Sequence of chain 2.A:
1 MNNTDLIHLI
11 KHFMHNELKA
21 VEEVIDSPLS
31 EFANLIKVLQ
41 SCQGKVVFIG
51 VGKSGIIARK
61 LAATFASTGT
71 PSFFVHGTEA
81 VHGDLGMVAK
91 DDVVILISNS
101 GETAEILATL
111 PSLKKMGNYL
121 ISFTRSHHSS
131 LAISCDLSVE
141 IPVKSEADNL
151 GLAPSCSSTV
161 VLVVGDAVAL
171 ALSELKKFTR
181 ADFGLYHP

Binding-site contacts:
Ligand atom C1 contacts residue PRO154 of chain 1.A at 4.1 Å (hydrophobic).
Ligand atom C2 contacts residue LYS53 of chain 1.A at 3.6 Å.
Ligand atom O4 contacts residue HIS82 of chain 2.A at 2.7 Å (h-bond).
Ligand atom C1 contacts residue HIS187 of chain 4.A at 4.0 Å.
Ligand atom O2 contacts residue HIS82 of chain 2.A at 3.6 Å (h-bond).
Ligand atom O3 contacts residue LYS53 of chain 1.A at 3.0 Å (salt-bridge).
Ligand atom O1P contacts residue SER98 of chain 1.A at 3.7 Å.
Ligand atom C4 contacts residue HIS82 of chain 2.A at 3.3 Å.
Ligand atom O2P contacts residue ASN99 of chain 1.A at 3.4 Å (h-bond).
Ligand atom C2 contacts residue HIS82 of chain 2.A at 3.8 Å.
Ligand atom O1P contacts residue SER54 of chain 1.A at 2.6 Å (h-bond).
Ligand atom P contacts residue THR103 of chain 1.A at 3.1 Å.
Ligand atom O3P contacts residue THR103 of chain 1.A at 2.4 Å (h-bond).
Ligand atom O3 contacts residue PRO154 of chain 1.A at 3.9 Å.
Ligand atom P contacts residue SER54 of chain 1.A at 4.0 Å.
Ligand atom O3 contacts residue SER54 of chain 1.A at 3.4 Å (h-bond).
Ligand atom O2P contacts residue SER100 of chain 1.A at 2.9 Å (h-bond).
Ligand atom C4 contacts residue GLY52 of chain 1.A at 4.1 Å.
Ligand atom O3 contacts residue GLY52 of chain 1.A at 3.9 Å.
Ligand atom P contacts residue ASN99 of chain 1.A at 3.4 Å.
Ligand atom P contacts residue SER100 of chain 1.A at 4.2 Å.
Ligand atom O1 contacts residue HIS187 of chain 4.A at 4.2 Å.
Ligand atom O2 contacts residue LYS53 of chain 1.A at 2.6 Å (salt-bridge).
Ligand atom O1 contacts residue PRO154 of chain 1.A at 3.2 Å.
Ligand atom P contacts residue SER98 of chain 1.A at 3.7 Å.
Ligand atom C3 contacts residue PRO154 of chain 1.A at 4.0 Å (hydrophobic).
Ligand atom O2P contacts residue SER98 of chain 1.A at 3.6 Å (h-bond).
Ligand atom C3 contacts residue LYS53 of chain 1.A at 3.8 Å.
Ligand atom O3P contacts residue SER98 of chain 1.A at 3.0 Å (h-bond).
Ligand atom O3 contacts residue VAL51 of chain 1.A at 4.1 Å.
Ligand atom O2P contacts residue THR103 of chain 1.A at 3.2 Å (h-bond).
Ligand atom C1 contacts residue HIS82 of chain 2.A at 3.6 Å.
Ligand atom O1P contacts residue ASN99 of chain 1.A at 2.8 Å (h-bond).
Ligand atom C5 contacts residue HIS82 of chain 2.A at 4.1 Å.
Ligand atom C5 contacts residue VAL51 of chain 1.A at 3.9 Å (hydrophobic).
Ligand atom C5 contacts residue THR103 of chain 1.A at 4.1 Å.
Ligand atom O2 contacts residue GLY52 of chain 1.A at 3.4 Å.
Ligand atom O5 contacts residue THR103 of chain 1.A at 3.6 Å.
Ligand atom O3P contacts residue ASN99 of chain 1.A at 3.9 Å.
Ligand atom C2 contacts residue GLY52 of chain 1.A at 3.9 Å.

The protein below binds the small molecule below.
Small molecule (SMILES): O=P(O)(O)OC[C@@H](O)[C@@H](O)[C@H](O)CO

Sequence of chain 1.A:
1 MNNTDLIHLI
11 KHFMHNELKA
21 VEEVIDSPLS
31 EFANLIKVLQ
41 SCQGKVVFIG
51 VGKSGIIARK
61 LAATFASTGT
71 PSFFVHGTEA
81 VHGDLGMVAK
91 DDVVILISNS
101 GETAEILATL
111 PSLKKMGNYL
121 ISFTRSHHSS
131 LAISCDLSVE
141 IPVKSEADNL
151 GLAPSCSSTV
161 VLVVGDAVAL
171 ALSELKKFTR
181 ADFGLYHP

Sequence of chain 4.A:
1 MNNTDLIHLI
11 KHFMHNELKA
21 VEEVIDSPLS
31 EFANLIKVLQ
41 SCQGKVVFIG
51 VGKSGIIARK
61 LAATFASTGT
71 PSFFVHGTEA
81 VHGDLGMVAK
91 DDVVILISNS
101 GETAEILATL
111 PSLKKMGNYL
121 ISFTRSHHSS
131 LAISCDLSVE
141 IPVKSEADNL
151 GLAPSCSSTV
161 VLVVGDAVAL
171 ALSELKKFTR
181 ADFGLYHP